Sequence of chain 1.B:
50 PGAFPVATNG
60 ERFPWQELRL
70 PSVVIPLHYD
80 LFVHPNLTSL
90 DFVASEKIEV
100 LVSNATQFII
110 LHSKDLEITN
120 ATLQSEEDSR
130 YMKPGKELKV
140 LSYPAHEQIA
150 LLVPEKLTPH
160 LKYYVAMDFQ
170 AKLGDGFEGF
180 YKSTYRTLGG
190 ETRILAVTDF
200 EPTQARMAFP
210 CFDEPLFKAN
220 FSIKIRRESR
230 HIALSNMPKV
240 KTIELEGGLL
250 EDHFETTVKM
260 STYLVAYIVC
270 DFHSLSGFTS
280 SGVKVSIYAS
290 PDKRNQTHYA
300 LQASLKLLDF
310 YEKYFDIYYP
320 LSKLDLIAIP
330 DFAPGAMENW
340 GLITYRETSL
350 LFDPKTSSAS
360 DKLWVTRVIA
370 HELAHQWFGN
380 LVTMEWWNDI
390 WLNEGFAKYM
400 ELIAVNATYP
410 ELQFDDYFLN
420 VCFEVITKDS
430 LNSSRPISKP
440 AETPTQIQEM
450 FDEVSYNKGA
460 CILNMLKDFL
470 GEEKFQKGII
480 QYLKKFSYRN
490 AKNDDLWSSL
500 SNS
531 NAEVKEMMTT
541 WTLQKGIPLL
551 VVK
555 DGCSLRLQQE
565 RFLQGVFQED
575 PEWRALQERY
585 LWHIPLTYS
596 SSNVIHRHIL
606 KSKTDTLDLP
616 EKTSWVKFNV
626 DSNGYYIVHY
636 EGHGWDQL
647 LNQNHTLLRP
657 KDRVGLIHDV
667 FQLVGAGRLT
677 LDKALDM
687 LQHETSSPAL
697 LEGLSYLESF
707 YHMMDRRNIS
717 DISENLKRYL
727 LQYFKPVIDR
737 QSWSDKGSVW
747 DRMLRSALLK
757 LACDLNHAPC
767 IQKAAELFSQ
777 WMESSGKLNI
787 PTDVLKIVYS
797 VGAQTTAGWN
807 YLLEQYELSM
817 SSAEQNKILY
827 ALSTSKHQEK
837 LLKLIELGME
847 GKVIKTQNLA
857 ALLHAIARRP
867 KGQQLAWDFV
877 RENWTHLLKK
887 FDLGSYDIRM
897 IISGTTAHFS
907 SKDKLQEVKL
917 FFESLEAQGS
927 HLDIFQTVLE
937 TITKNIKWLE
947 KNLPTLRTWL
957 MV

Binding-site contacts:
Ligand atom O7 contacts residue ASN714 of chain 1.B at 3.9 Å.
Ligand atom C1 contacts residue ASN714 of chain 1.B at 1.5 Å.
Ligand atom N2 contacts residue ASN714 of chain 1.B at 3.0 Å (h-bond).
Ligand atom C7 contacts residue ASN714 of chain 1.B at 3.6 Å.
Ligand atom C5 contacts residue ASN714 of chain 1.B at 3.7 Å.
Ligand atom O5 contacts residue ASN714 of chain 1.B at 2.4 Å (h-bond).
Ligand atom C4 contacts residue ASN714 of chain 1.B at 4.2 Å.
Ligand atom C2 contacts residue ASN714 of chain 1.B at 2.5 Å.
Ligand atom C3 contacts residue ASN714 of chain 1.B at 3.8 Å.

A protein and the small-molecule ligand that binds it are described below.
Small molecule (SMILES): CC(=O)N[C@@H]1[C@@H](O)[C@H](O)[C@@H](CO)O[C@H]1O